The small molecule below binds the protein below.
Small molecule (SMILES): CC(=O)N[C@@H]1[C@@H](O)[C@H](O)[C@@H](CO)O[C@H]1O

Binding-site contacts:
Ligand atom C6 contacts residue THR155 of chain 44.E at 4.4 Å.
Ligand atom O3 contacts residue HIS149 of chain 44.E at 4.1 Å.
Ligand atom C5 contacts residue HIS158 of chain 44.E at 4.3 Å.
Ligand atom C1 contacts residue THR155 of chain 44.E at 3.9 Å.
Ligand atom O5 contacts residue GLY156 of chain 44.E at 4.3 Å.
Ligand atom O7 contacts residue THR155 of chain 44.E at 4.1 Å.
Ligand atom C1 contacts residue HIS149 of chain 44.E at 4.2 Å.
Ligand atom C7 contacts residue ASN153 of chain 44.E at 3.5 Å.
Ligand atom C8 contacts residue GLY102 of chain 41.E at 4.2 Å.
Ligand atom O6 contacts residue HIS158 of chain 44.E at 3.8 Å.
Ligand atom C4 contacts residue ASN153 of chain 44.E at 4.2 Å.
Ligand atom C5 contacts residue THR155 of chain 44.E at 3.9 Å.
Ligand atom C1 contacts residue ASN153 of chain 44.E at 1.4 Å.
Ligand atom C5 contacts residue ASN153 of chain 44.E at 3.7 Å.
Ligand atom O5 contacts residue THR155 of chain 44.E at 3.8 Å.
Ligand atom O5 contacts residue ASN153 of chain 44.E at 2.4 Å (h-bond).
Ligand atom O7 contacts residue ASN153 of chain 44.E at 3.8 Å.
Ligand atom C6 contacts residue HIS158 of chain 44.E at 4.3 Å.
Ligand atom C3 contacts residue ASN153 of chain 44.E at 3.8 Å.
Ligand atom O6 contacts residue LYS157 of chain 44.E at 4.2 Å.
Ligand atom N2 contacts residue HIS149 of chain 44.E at 3.4 Å.
Ligand atom O5 contacts residue HIS158 of chain 44.E at 3.1 Å.
Ligand atom C2 contacts residue HIS149 of chain 44.E at 3.6 Å.
Ligand atom C2 contacts residue ASN153 of chain 44.E at 2.5 Å.
Ligand atom C1 contacts residue HIS158 of chain 44.E at 3.8 Å.
Ligand atom C6 contacts residue LYS157 of chain 44.E at 4.2 Å.
Ligand atom N2 contacts residue ASN153 of chain 44.E at 2.9 Å (h-bond).

Sequence of chain 41.E:
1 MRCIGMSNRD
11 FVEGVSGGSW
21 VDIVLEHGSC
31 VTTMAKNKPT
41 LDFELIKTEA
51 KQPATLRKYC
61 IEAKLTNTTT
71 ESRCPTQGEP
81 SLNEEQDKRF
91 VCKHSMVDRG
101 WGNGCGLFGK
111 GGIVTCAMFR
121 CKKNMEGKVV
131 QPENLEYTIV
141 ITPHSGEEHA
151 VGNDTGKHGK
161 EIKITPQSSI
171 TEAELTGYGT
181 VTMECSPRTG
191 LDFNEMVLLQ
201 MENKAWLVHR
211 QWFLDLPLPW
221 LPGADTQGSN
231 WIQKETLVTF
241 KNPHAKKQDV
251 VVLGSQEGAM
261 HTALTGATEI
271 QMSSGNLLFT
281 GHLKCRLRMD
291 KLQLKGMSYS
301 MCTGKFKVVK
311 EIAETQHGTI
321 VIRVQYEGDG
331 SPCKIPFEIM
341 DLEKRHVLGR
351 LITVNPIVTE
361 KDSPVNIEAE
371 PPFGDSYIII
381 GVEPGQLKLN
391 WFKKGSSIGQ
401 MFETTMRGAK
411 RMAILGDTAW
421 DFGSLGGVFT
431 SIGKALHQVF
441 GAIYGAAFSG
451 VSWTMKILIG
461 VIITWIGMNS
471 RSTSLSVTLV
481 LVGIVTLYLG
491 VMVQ

Sequence of chain 44.E:
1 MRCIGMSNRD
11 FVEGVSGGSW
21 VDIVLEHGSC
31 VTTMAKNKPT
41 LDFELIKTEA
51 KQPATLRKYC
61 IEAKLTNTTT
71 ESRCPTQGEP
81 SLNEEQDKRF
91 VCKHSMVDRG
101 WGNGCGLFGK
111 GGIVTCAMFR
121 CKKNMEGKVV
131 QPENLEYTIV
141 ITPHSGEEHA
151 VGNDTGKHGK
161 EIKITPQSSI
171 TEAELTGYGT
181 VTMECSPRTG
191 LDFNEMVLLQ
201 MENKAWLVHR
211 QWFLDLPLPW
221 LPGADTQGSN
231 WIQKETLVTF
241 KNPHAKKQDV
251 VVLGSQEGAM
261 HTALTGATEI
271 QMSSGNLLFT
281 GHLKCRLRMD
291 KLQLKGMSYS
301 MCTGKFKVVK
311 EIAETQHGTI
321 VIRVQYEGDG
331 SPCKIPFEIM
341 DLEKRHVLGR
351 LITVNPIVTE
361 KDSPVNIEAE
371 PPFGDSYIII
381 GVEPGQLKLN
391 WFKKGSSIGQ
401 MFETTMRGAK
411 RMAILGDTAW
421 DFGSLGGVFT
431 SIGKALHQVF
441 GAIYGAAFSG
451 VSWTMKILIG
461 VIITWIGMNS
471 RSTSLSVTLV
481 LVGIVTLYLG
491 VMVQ